Sequence of chain 2.J:
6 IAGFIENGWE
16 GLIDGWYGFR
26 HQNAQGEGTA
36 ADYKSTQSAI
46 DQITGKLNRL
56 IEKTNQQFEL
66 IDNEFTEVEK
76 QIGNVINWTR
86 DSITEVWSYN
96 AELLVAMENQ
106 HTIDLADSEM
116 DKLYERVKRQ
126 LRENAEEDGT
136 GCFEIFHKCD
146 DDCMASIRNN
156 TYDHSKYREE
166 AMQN

This small molecule binds to this protein.
Small molecule (SMILES): CC(=O)N[C@@H]1[C@@H](O)[C@H](O)[C@@H](CO)O[C@H]1O

Binding-site contacts:
Ligand atom C8 contacts residue LYS75 of chain 2.J at 4.0 Å.
Ligand atom N2 contacts residue ASN82 of chain 2.J at 3.0 Å (h-bond).
Ligand atom C4 contacts residue ASN82 of chain 2.J at 4.4 Å.
Ligand atom C8 contacts residue GLU72 of chain 2.J at 3.2 Å.
Ligand atom O3 contacts residue GLU72 of chain 2.J at 4.1 Å.
Ligand atom O7 contacts residue ASN82 of chain 2.J at 3.5 Å (h-bond).
Ligand atom O7 contacts residue ASN79 of chain 2.J at 3.2 Å (h-bond).
Ligand atom C2 contacts residue ASN82 of chain 2.J at 2.6 Å.
Ligand atom C7 contacts residue GLU72 of chain 2.J at 3.9 Å.
Ligand atom C3 contacts residue ASN82 of chain 2.J at 3.9 Å.
Ligand atom C7 contacts residue ASN82 of chain 2.J at 3.4 Å.
Ligand atom C5 contacts residue ASN82 of chain 2.J at 3.8 Å.
Ligand atom C8 contacts residue ASN79 of chain 2.J at 3.4 Å.
Ligand atom N2 contacts residue GLU72 of chain 2.J at 3.8 Å.
Ligand atom O5 contacts residue ASN82 of chain 2.J at 2.5 Å (h-bond).
Ligand atom C1 contacts residue ASN82 of chain 2.J at 1.5 Å.
Ligand atom C7 contacts residue ASN79 of chain 2.J at 3.7 Å.
Ligand atom C8 contacts residue GLY78 of chain 2.J at 4.2 Å.